Binding-site contacts:
Ligand atom C4 contacts residue LEU118 of chain 1.B at 3.6 Å (hydrophobic).
Ligand atom N23 contacts residue LEU118 of chain 1.B at 3.2 Å (h-bond).
Ligand atom C10 contacts residue ALA63 of chain 1.B at 3.8 Å (hydrophobic).
Ligand atom C4 contacts residue LEU171 of chain 1.B at 4.2 Å (hydrophobic).
Ligand atom C15 contacts residue LYS44 of chain 1.B at 4.0 Å.
Ligand atom C2 contacts residue VAL50 of chain 1.B at 4.1 Å (hydrophobic).
Ligand atom C21 contacts residue VAL183 of chain 1.B at 3.8 Å (hydrophobic).
Ligand atom N25 contacts residue VAL99 of chain 1.B at 3.9 Å.
Ligand atom C2 contacts residue ILE42 of chain 1.B at 3.9 Å (hydrophobic).
Ligand atom C10 contacts residue GLU116 of chain 1.B at 4.2 Å.
Ligand atom C20 contacts residue PHE115 of chain 1.B at 3.9 Å (hydrophobic).
Ligand atom C11 contacts residue GLY43 of chain 1.B at 3.6 Å.
Ligand atom C7 contacts residue VAL50 of chain 1.B at 4.2 Å (hydrophobic).
Ligand atom C11 contacts residue VAL50 of chain 1.B at 3.7 Å (hydrophobic).
Ligand atom C10 contacts residue LEU171 of chain 1.B at 4.2 Å (hydrophobic).
Ligand atom N24 contacts residue GLU168 of chain 1.B at 3.0 Å (salt-bridge).
Ligand atom C3 contacts residue VAL50 of chain 1.B at 3.9 Å (hydrophobic).
Ligand atom C11 contacts residue LYS44 of chain 1.B at 3.9 Å.
Ligand atom N22 contacts residue LEU171 of chain 1.B at 4.2 Å.
Ligand atom N25 contacts residue LEU118 of chain 1.B at 3.9 Å.
Ligand atom N25 contacts residue GLU116 of chain 1.B at 3.1 Å (salt-bridge).
Ligand atom C9 contacts residue LEU171 of chain 1.B at 4.2 Å (hydrophobic).
Ligand atom N23 contacts residue MET117 of chain 1.B at 4.2 Å.
Ligand atom C5 contacts residue VAL50 of chain 1.B at 4.0 Å (hydrophobic).
Ligand atom C21 contacts residue VAL99 of chain 1.B at 4.2 Å (hydrophobic).
Ligand atom C1 contacts residue VAL50 of chain 1.B at 3.9 Å (hydrophobic).
Ligand atom C16 contacts residue GLU168 of chain 1.B at 3.5 Å.
Ligand atom C17 contacts residue LYS44 of chain 1.B at 4.0 Å.
Ligand atom C8 contacts residue ALA63 of chain 1.B at 4.2 Å (hydrophobic).
Ligand atom C8 contacts residue LEU171 of chain 1.B at 4.2 Å (hydrophobic).
Ligand atom N25 contacts residue PHE115 of chain 1.B at 3.9 Å.
Ligand atom N23 contacts residue LEU171 of chain 1.B at 4.2 Å.
Ligand atom N25 contacts residue ALA63 of chain 1.B at 4.0 Å.
Ligand atom C20 contacts residue VAL50 of chain 1.B at 4.0 Å (hydrophobic).
Ligand atom C11 contacts residue PHE47 of chain 1.B at 3.8 Å (hydrophobic).
Ligand atom C6 contacts residue VAL50 of chain 1.B at 3.9 Å (hydrophobic).
Ligand atom C10 contacts residue LEU118 of chain 1.B at 4.1 Å (hydrophobic).
Ligand atom N23 contacts residue ALA63 of chain 1.B at 3.8 Å.
Ligand atom C4 contacts residue MET117 of chain 1.B at 4.2 Å (hydrophobic).
Ligand atom N23 contacts residue GLU116 of chain 1.B at 4.2 Å.

Sequence of chain 1.B:
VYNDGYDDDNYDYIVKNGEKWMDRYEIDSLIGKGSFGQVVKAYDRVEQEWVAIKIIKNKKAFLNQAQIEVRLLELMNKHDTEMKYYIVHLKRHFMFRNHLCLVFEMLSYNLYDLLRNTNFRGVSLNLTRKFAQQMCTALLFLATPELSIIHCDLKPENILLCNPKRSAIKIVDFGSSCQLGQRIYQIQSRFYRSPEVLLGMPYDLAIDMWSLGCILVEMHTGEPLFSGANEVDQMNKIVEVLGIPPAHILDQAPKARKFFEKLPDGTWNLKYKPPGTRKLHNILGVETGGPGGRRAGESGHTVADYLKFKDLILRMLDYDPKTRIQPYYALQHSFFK

This small molecule binds to this protein.
Small molecule (SMILES): C=C(c1ccc2c(c1)CC(C)(C)c1c(N)ncnc1-2)C1CCNCC1